This protein binds this small molecule.
Small molecule (SMILES): CC(=O)N[C@@H]1[C@@H](O)[C@H](O)[C@@H](CO)O[C@H]1O

Binding-site contacts:
Ligand atom C2 contacts residue ASN127 of chain 1.A at 2.5 Å.
Ligand atom O7 contacts residue ASN127 of chain 1.A at 3.1 Å (h-bond).
Ligand atom C7 contacts residue ASN127 of chain 1.A at 3.4 Å.
Ligand atom O7 contacts residue GLN126 of chain 1.A at 4.4 Å.
Ligand atom C5 contacts residue ASN127 of chain 1.A at 3.6 Å.
Ligand atom N2 contacts residue ASN127 of chain 1.A at 3.2 Å (h-bond).
Ligand atom C7 contacts residue GLN126 of chain 1.A at 4.2 Å.
Ligand atom O5 contacts residue ASN127 of chain 1.A at 2.3 Å (h-bond).
Ligand atom C4 contacts residue ASN127 of chain 1.A at 4.2 Å.
Ligand atom C3 contacts residue ASN127 of chain 1.A at 3.9 Å.
Ligand atom C1 contacts residue ASN127 of chain 1.A at 1.4 Å.
Ligand atom C8 contacts residue GLN126 of chain 1.A at 4.0 Å.

Sequence of chain 1.A:
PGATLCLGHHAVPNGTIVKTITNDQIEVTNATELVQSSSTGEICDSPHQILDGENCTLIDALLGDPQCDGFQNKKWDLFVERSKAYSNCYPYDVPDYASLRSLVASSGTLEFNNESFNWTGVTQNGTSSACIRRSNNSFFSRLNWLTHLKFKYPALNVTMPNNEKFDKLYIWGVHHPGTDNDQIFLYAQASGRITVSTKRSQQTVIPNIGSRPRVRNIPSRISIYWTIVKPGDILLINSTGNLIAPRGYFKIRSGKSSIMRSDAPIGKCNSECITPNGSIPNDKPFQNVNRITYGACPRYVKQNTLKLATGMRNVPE